Binding-site contacts:
Ligand atom N contacts residue ASP75 of chain 1.A at 3.4 Å (salt-bridge).
Ligand atom O2P contacts residue SER239 of chain 1.A at 3.0 Å (h-bond).
Ligand atom CD2 contacts residue TYR73 of chain 1.A at 3.6 Å (hydrophobic).
Ligand atom P contacts residue GLY244 of chain 1.A at 3.7 Å.
Ligand atom CZ contacts residue HIS209 of chain 1.A at 3.7 Å.
Ligand atom O1P contacts residue GLY244 of chain 1.A at 3.5 Å (h-bond).
Ligand atom CG2 contacts residue ASP75 of chain 1.A at 3.3 Å.
Ligand atom CD1 contacts residue ALA241 of chain 1.A at 3.7 Å (hydrophobic).
Ligand atom O1P contacts residue SER239 of chain 1.A at 3.4 Å (h-bond).
Ligand atom CA contacts residue TYR73 of chain 1.A at 3.8 Å (hydrophobic).
Ligand atom CE1 contacts residue GLN283 of chain 1.A at 3.5 Å.
Ligand atom CZ contacts residue ALA241 of chain 1.A at 3.6 Å (hydrophobic).
Ligand atom O2P contacts residue ARG245 of chain 1.A at 2.9 Å (salt-bridge).
Ligand atom O3P contacts residue ILE243 of chain 1.A at 2.9 Å (h-bond).
Ligand atom CB contacts residue ASP75 of chain 1.A at 3.7 Å.
Ligand atom O contacts residue LYS74 of chain 1.A at 3.0 Å (salt-bridge).
Ligand atom O contacts residue HIS209 of chain 1.A at 3.2 Å.
Ligand atom O2P contacts residue SER240 of chain 1.A at 2.9 Å (h-bond).
Ligand atom CE2 contacts residue ALA241 of chain 1.A at 3.5 Å (hydrophobic).
Ligand atom CE2 contacts residue HIS209 of chain 1.A at 3.5 Å.
Ligand atom CG1 contacts residue MET280 of chain 1.A at 3.7 Å (hydrophobic).
Ligand atom O1P contacts residue ARG245 of chain 1.A at 2.8 Å (salt-bridge).
Ligand atom P contacts residue SER239 of chain 1.A at 3.3 Å.
Ligand atom O contacts residue TYR73 of chain 1.A at 3.5 Å.
Ligand atom CD2 contacts residue ALA241 of chain 1.A at 3.5 Å (hydrophobic).
Ligand atom CD1 contacts residue ILE243 of chain 1.A at 3.7 Å (hydrophobic).
Ligand atom CE1 contacts residue ALA241 of chain 1.A at 3.7 Å (hydrophobic).
Ligand atom O2P contacts residue ALA241 of chain 1.A at 2.9 Å (h-bond).
Ligand atom N contacts residue TYR73 of chain 1.A at 3.7 Å.
Ligand atom CG1 contacts residue ASP75 of chain 1.A at 3.5 Å.
Ligand atom CG contacts residue ALA241 of chain 1.A at 3.6 Å (hydrophobic).
Ligand atom CB contacts residue ASP75 of chain 1.A at 3.7 Å.
Ligand atom CA contacts residue ASP75 of chain 1.A at 3.5 Å.
Ligand atom N contacts residue ASP75 of chain 1.A at 2.9 Å (salt-bridge).
Ligand atom O3P contacts residue ALA241 of chain 1.A at 3.5 Å.
Ligand atom CD2 contacts residue HIS209 of chain 1.A at 3.7 Å.
Ligand atom C contacts residue ASP75 of chain 1.A at 3.6 Å.
Ligand atom O3P contacts residue GLY244 of chain 1.A at 2.8 Å (h-bond).
Ligand atom O3P contacts residue SER239 of chain 1.A at 3.1 Å (h-bond).
Ligand atom O3P contacts residue GLY242 of chain 1.A at 3.3 Å (h-bond).

The protein below binds the small molecule below.
Small molecule (SMILES): CC(C)[C@H](NC(=O)[C@H](Cc1ccc(OP(=O)(O)O)cc1)NC(=O)[C@H](C)NC(=O)[C@H](CO)NC(=O)[C@@H](N)Cc1ccccc1)C(=O)N[C@H](C=O)CO

Sequence of chain 1.A:
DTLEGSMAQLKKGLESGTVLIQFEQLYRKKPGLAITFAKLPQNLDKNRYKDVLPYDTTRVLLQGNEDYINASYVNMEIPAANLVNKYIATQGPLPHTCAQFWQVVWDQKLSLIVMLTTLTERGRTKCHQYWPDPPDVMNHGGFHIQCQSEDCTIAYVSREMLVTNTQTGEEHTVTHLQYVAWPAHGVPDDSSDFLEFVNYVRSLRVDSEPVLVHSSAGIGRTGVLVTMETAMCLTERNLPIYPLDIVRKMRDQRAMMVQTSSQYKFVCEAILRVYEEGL